Binding-site contacts:
Ligand atom CL2 contacts residue ARG37 of chain 3.A at 4.3 Å.
Ligand atom C11 contacts residue LEU159 of chain 3.A at 4.1 Å (hydrophobic).
Ligand atom C7 contacts residue LEU53 of chain 3.B at 4.2 Å (hydrophobic).
Ligand atom C3 contacts residue MET47 of chain 3.B at 3.7 Å (hydrophobic).
Ligand atom C10 contacts residue PRO160 of chain 3.A at 4.2 Å (hydrophobic).
Ligand atom C14 contacts residue MET47 of chain 3.B at 3.7 Å (hydrophobic).
Ligand atom C5 contacts residue MET47 of chain 3.B at 4.1 Å (hydrophobic).
Ligand atom C7 contacts residue LEU157 of chain 3.A at 4.0 Å (hydrophobic).
Ligand atom C2 contacts residue MET47 of chain 3.B at 3.9 Å (hydrophobic).
Ligand atom C5 contacts residue LEU14 of chain 3.B at 4.3 Å (hydrophobic).
Ligand atom C5 contacts residue LEU57 of chain 3.B at 3.6 Å (hydrophobic).
Ligand atom C13 contacts residue MET47 of chain 3.B at 3.5 Å (hydrophobic).
Ligand atom C9 contacts residue PRO160 of chain 3.A at 4.4 Å (hydrophobic).
Ligand atom C9 contacts residue ILE11 of chain 3.A at 3.5 Å (hydrophobic).
Ligand atom C10 contacts residue LEU157 of chain 3.A at 4.0 Å (hydrophobic).
Ligand atom C9 contacts residue LEU159 of chain 3.A at 4.4 Å (hydrophobic).
Ligand atom C8 contacts residue LEU157 of chain 3.A at 3.9 Å (hydrophobic).
Ligand atom C4 contacts residue VAL39 of chain 3.A at 4.0 Å (hydrophobic).
Ligand atom C10 contacts residue LEU159 of chain 3.A at 3.5 Å (hydrophobic).
Ligand atom C14 contacts residue LEU157 of chain 3.A at 4.4 Å (hydrophobic).
Ligand atom C4 contacts residue MET47 of chain 3.B at 3.4 Å (hydrophobic).
Ligand atom N1 contacts residue LEU159 of chain 3.A at 4.0 Å.
Ligand atom C11 contacts residue LEU157 of chain 3.A at 4.0 Å (hydrophobic).
Ligand atom C8 contacts residue LEU16 of chain 3.A at 3.9 Å (hydrophobic).
Ligand atom C8 contacts residue ILE11 of chain 3.A at 3.8 Å (hydrophobic).
Ligand atom C15 contacts residue MET47 of chain 3.B at 4.1 Å (hydrophobic).
Ligand atom C4 contacts residue LEU14 of chain 3.B at 4.2 Å (hydrophobic).
Ligand atom C5 contacts residue LEU157 of chain 3.A at 4.0 Å (hydrophobic).
Ligand atom C10 contacts residue ILE11 of chain 3.A at 4.2 Å (hydrophobic).
Ligand atom C12 contacts residue LEU157 of chain 3.A at 4.0 Å (hydrophobic).
Ligand atom C1 contacts residue MET47 of chain 3.B at 3.9 Å (hydrophobic).
Ligand atom C3 contacts residue VAL39 of chain 3.A at 4.2 Å (hydrophobic).
Ligand atom C16 contacts residue MET47 of chain 3.B at 4.0 Å (hydrophobic).
Ligand atom C13 contacts residue LEU157 of chain 3.A at 4.1 Å (hydrophobic).
Ligand atom C14 contacts residue LEU159 of chain 3.A at 4.2 Å (hydrophobic).
Ligand atom C15 contacts residue LEU159 of chain 3.A at 4.4 Å (hydrophobic).
Ligand atom C9 contacts residue LEU157 of chain 3.A at 4.0 Å (hydrophobic).
Ligand atom C6 contacts residue MET47 of chain 3.B at 3.8 Å (hydrophobic).
Ligand atom C1 contacts residue LEU159 of chain 3.A at 4.0 Å (hydrophobic).
Ligand atom N1 contacts residue MET47 of chain 3.B at 4.2 Å.

Sequence of chain 3.B:
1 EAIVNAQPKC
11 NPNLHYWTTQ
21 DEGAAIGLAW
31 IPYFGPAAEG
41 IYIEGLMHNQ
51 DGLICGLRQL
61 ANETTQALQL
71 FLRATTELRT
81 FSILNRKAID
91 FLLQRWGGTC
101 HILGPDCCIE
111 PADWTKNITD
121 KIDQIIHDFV

Sequence of chain 3.A:
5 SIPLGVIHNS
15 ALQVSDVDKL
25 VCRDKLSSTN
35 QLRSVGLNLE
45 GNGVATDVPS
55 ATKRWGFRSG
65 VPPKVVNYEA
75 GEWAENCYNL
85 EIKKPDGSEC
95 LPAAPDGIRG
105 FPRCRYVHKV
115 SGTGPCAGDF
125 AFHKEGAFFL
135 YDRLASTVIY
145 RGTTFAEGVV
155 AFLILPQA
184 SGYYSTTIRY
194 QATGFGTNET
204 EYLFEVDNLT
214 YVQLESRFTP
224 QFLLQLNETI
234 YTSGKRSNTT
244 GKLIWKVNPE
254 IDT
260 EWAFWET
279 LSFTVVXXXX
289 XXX

This protein binds this small molecule.
Small molecule (SMILES): CN(C)CCCN1c2ccccc2CCc2ccc(Cl)cc21